Sequence of chain 1.C:
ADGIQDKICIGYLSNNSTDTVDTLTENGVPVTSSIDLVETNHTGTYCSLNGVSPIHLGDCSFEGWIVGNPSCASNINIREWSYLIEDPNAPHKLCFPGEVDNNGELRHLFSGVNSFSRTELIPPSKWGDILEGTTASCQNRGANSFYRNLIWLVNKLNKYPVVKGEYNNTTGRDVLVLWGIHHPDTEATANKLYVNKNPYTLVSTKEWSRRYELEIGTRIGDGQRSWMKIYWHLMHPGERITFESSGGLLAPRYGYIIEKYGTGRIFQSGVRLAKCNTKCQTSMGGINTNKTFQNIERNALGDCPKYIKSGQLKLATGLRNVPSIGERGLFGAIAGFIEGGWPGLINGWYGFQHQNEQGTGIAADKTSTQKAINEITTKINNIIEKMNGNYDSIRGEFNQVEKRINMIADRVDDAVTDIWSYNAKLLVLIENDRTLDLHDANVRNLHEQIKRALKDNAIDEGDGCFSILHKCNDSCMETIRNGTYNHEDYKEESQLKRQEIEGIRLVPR

A protein and the small-molecule ligand that binds it are described below.
Small molecule (SMILES): CC(=O)N[C@@H]1[C@@H](O)[C@H](O)[C@@H](CO)O[C@H]1O

Binding-site contacts:
Ligand atom C7 contacts residue THR490 of chain 1.C at 4.1 Å.
Ligand atom O5 contacts residue GLU484 of chain 1.C at 3.8 Å.
Ligand atom C1 contacts residue THR490 of chain 1.C at 3.5 Å.
Ligand atom C1 contacts residue GLU484 of chain 1.C at 4.4 Å.
Ligand atom O6 contacts residue GLU484 of chain 1.C at 3.2 Å.
Ligand atom O5 contacts residue THR490 of chain 1.C at 3.9 Å.
Ligand atom C6 contacts residue GLU484 of chain 1.C at 4.2 Å.
Ligand atom N2 contacts residue ASN488 of chain 1.C at 3.2 Å (h-bond).
Ligand atom C5 contacts residue THR485 of chain 1.C at 4.2 Å.
Ligand atom C8 contacts residue THR490 of chain 1.C at 4.0 Å.
Ligand atom C2 contacts residue THR490 of chain 1.C at 4.4 Å.
Ligand atom C7 contacts residue ASN488 of chain 1.C at 3.5 Å.
Ligand atom C3 contacts residue ASN488 of chain 1.C at 3.9 Å.
Ligand atom N2 contacts residue THR490 of chain 1.C at 3.7 Å.
Ligand atom C2 contacts residue ASN488 of chain 1.C at 2.5 Å.
Ligand atom C6 contacts residue THR485 of chain 1.C at 4.2 Å.
Ligand atom C5 contacts residue ASN488 of chain 1.C at 3.6 Å.
Ligand atom O5 contacts residue THR485 of chain 1.C at 4.2 Å.
Ligand atom C1 contacts residue ASN488 of chain 1.C at 1.4 Å.
Ligand atom O7 contacts residue ASN488 of chain 1.C at 3.2 Å (h-bond).
Ligand atom C6 contacts residue SER481 of chain 1.C at 4.2 Å.
Ligand atom O6 contacts residue ASN488 of chain 1.C at 4.4 Å.
Ligand atom O5 contacts residue ASN488 of chain 1.C at 2.3 Å (h-bond).
Ligand atom C4 contacts residue ASN488 of chain 1.C at 4.1 Å.